Binding-site contacts:
Ligand atom N2 contacts residue SER66 of chain 1.C at 3.6 Å.
Ligand atom C5 contacts residue GLN122 of chain 1.C at 3.9 Å.
Ligand atom C1 contacts residue SER66 of chain 1.C at 2.4 Å.
Ligand atom B1 contacts residue SER66 of chain 1.C at 1.4 Å.
Ligand atom C5 contacts residue SER317 of chain 1.C at 3.7 Å.
Ligand atom O21 contacts residue GLY316 of chain 1.C at 3.6 Å.
Ligand atom O21 contacts residue SER66 of chain 1.C at 2.4 Å (h-bond).
Ligand atom C15 contacts residue GLY1 of chain 1.H at 3.6 Å.
Ligand atom N2 contacts residue SER317 of chain 1.C at 3.4 Å (h-bond).
Ligand atom O12 contacts residue MET295 of chain 1.C at 3.1 Å.
Ligand atom O3 contacts residue TYR152 of chain 1.C at 3.4 Å.
Ligand atom O21 contacts residue SER317 of chain 1.C at 2.8 Å (h-bond).
Ligand atom O20 contacts residue SER66 of chain 1.C at 2.3 Å (h-bond).
Ligand atom S16 contacts residue VAL214 of chain 1.C at 3.8 Å.
Ligand atom N18 contacts residue GLY1 of chain 1.H at 3.0 Å (h-bond).
Ligand atom C17 contacts residue THR318 of chain 1.C at 3.9 Å.
Ligand atom O21 contacts residue GLY65 of chain 1.C at 3.9 Å.
Ligand atom N18 contacts residue THR318 of chain 1.C at 3.9 Å.
Ligand atom C14 contacts residue GLY1 of chain 1.H at 3.4 Å.
Ligand atom C14 contacts residue SER317 of chain 1.C at 3.8 Å.
Ligand atom O5 contacts residue SER317 of chain 1.C at 3.8 Å.
Ligand atom S16 contacts residue TYR224 of chain 1.C at 3.5 Å.
Ligand atom N18 contacts residue SER319 of chain 1.C at 3.9 Å.
Ligand atom S16 contacts residue GLY1 of chain 1.H at 3.7 Å.
Ligand atom C3 contacts residue SER317 of chain 1.C at 3.8 Å.
Ligand atom C17 contacts residue GLY1 of chain 1.H at 3.5 Å.
Ligand atom C15 contacts residue TYR224 of chain 1.C at 3.8 Å (hydrophobic).
Ligand atom O20 contacts residue TYR152 of chain 1.C at 2.7 Å (h-bond).
Ligand atom O13 contacts residue ARG342 of chain 1.C at 3.5 Å (salt-bridge).
Ligand atom O4 contacts residue GLN122 of chain 1.C at 3.1 Å (h-bond).
Ligand atom O2 contacts residue GLY316 of chain 1.C at 3.7 Å.
Ligand atom O4 contacts residue ASN154 of chain 1.C at 2.8 Å (h-bond).
Ligand atom P1 contacts residue SER66 of chain 1.C at 3.8 Å.
Ligand atom C17 contacts residue SER319 of chain 1.C at 3.7 Å.
Ligand atom B1 contacts residue TYR152 of chain 1.C at 3.4 Å.
Ligand atom O2 contacts residue THR315 of chain 1.C at 2.7 Å (h-bond).
Ligand atom N19 contacts residue SER319 of chain 1.C at 2.8 Å (h-bond).
Ligand atom C3 contacts residue GLN122 of chain 1.C at 3.8 Å.
Ligand atom C9 contacts residue ARG342 of chain 1.C at 3.3 Å.
Ligand atom C10 contacts residue LEU121 of chain 1.C at 3.7 Å (hydrophobic).

Sequence of chain 1.C:
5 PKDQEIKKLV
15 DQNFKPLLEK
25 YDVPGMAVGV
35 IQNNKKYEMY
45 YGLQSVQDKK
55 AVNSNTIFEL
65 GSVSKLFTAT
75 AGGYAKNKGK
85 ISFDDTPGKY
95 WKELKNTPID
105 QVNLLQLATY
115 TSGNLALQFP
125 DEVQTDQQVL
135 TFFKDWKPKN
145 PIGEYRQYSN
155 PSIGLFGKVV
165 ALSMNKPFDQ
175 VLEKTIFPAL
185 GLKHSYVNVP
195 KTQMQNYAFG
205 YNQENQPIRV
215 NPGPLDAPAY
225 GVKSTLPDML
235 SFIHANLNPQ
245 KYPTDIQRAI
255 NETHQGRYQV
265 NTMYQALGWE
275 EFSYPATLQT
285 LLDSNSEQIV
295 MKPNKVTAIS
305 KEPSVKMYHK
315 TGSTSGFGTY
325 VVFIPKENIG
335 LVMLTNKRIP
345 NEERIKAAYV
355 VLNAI

The protein below binds the small molecule below.
Small molecule (SMILES): CC(C)(O/N=C(\C(=O)NCB(O)OP(=O)(O)O)c1csc(N)n1)C(=O)O